Sequence of chain 1.B:
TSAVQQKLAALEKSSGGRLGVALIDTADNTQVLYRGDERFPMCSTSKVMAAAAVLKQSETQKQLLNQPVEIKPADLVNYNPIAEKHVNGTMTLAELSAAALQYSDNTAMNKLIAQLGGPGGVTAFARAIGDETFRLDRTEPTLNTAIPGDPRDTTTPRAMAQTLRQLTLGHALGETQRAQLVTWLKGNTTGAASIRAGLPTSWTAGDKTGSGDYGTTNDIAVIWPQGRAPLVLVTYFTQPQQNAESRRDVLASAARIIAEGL

Binding-site contacts:
Ligand atom C16 contacts residue ARG166 of chain 1.B at 3.8 Å.
Ligand atom C10 contacts residue ARG166 of chain 1.B at 3.5 Å.
Ligand atom C9 contacts residue ARG166 of chain 1.B at 3.4 Å.
Ligand atom O18 contacts residue GLN167 of chain 1.B at 3.9 Å.
Ligand atom C10 contacts residue ASN30 of chain 1.B at 4.5 Å.
Ligand atom C16 contacts residue ASN30 of chain 1.B at 3.7 Å.
Ligand atom C11 contacts residue ARG166 of chain 1.B at 3.7 Å.
Ligand atom C6 contacts residue GLY171 of chain 1.B at 3.7 Å.
Ligand atom C12 contacts residue ARG166 of chain 1.B at 3.8 Å.
Ligand atom N8 contacts residue ARG166 of chain 1.B at 3.5 Å (salt-bridge).
Ligand atom C14 contacts residue ARG166 of chain 1.B at 4.3 Å.
Ligand atom C12 contacts residue GLN163 of chain 1.B at 4.0 Å.
Ligand atom C7 contacts residue GLY171 of chain 1.B at 3.8 Å.
Ligand atom C6 contacts residue HIS172 of chain 1.B at 4.0 Å.
Ligand atom C15 contacts residue ASN30 of chain 1.B at 3.6 Å.
Ligand atom C15 contacts residue ARG166 of chain 1.B at 4.2 Å.
Ligand atom C15 contacts residue DMS1 of chain 1.I at 3.6 Å.
Ligand atom C7 contacts residue ARG166 of chain 1.B at 3.9 Å.
Ligand atom C13 contacts residue ARG166 of chain 1.B at 4.1 Å.
Ligand atom O18 contacts residue ARG166 of chain 1.B at 4.0 Å.
Ligand atom C13 contacts residue DMS1 of chain 1.I at 4.1 Å.
Ligand atom N1 contacts residue DMS1 of chain 1.L at 4.1 Å.
Ligand atom O17 contacts residue ARG166 of chain 1.B at 3.3 Å (salt-bridge).
Ligand atom C14 contacts residue DMS1 of chain 1.I at 3.4 Å.
Ligand atom O18 contacts residue GLN163 of chain 1.B at 2.9 Å (h-bond).
Ligand atom C13 contacts residue GLN163 of chain 1.B at 4.3 Å.
Ligand atom N2 contacts residue DMS1 of chain 1.L at 3.6 Å.

A protein and the small-molecule ligand that binds it are described below.
Small molecule (SMILES): O=C1c2ccccc2C(=O)N1CCc1nnn[nH]1